Sequence of chain 1.B:
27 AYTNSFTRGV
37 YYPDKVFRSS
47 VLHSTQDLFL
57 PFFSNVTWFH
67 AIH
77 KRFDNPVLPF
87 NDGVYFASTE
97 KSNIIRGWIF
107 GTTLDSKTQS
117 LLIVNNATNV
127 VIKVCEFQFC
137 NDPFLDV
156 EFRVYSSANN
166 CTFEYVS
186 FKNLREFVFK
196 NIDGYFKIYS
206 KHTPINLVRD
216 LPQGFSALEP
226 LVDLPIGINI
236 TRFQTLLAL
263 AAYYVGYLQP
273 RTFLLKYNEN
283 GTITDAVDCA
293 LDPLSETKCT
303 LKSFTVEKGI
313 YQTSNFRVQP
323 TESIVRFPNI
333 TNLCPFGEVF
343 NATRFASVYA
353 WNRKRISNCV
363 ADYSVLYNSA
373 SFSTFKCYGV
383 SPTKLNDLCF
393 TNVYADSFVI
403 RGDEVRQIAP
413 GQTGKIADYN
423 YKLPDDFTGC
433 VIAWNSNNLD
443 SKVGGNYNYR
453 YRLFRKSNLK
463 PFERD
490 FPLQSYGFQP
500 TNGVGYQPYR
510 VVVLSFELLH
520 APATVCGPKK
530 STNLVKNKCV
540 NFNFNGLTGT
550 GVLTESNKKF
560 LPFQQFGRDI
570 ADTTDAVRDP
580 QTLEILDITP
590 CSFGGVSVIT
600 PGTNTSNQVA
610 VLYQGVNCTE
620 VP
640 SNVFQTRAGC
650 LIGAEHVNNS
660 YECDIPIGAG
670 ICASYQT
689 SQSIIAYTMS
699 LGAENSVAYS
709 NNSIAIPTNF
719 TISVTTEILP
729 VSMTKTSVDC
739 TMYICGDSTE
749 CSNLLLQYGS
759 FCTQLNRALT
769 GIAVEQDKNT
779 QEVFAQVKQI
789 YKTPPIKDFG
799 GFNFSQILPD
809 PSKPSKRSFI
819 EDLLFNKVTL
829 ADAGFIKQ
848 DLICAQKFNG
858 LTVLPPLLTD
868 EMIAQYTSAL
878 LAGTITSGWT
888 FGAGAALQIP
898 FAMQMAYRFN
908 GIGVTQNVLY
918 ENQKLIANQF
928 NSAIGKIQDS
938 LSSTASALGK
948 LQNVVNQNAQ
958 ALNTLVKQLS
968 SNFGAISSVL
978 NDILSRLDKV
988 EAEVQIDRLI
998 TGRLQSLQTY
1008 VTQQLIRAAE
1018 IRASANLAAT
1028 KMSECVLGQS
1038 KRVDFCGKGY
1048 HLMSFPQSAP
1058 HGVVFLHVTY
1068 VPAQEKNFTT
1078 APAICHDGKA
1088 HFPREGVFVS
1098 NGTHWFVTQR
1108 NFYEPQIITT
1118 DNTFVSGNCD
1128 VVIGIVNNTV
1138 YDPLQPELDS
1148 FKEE

The small molecule below binds the protein below.
Small molecule (SMILES): CC(=O)N[C@@H]1[C@@H](O)[C@H](O)[C@@H](CO)O[C@H]1O

Binding-site contacts:
Ligand atom C1 contacts residue GLU132 of chain 1.B at 3.9 Å.
Ligand atom C5 contacts residue ASN165 of chain 1.B at 3.7 Å.
Ligand atom C7 contacts residue GLU132 of chain 1.B at 3.2 Å.
Ligand atom N2 contacts residue ASN165 of chain 1.B at 2.9 Å (h-bond).
Ligand atom C8 contacts residue GLU132 of chain 1.B at 4.1 Å.
Ligand atom C2 contacts residue GLU132 of chain 1.B at 4.1 Å.
Ligand atom O7 contacts residue ASN165 of chain 1.B at 4.3 Å.
Ligand atom C3 contacts residue ASN165 of chain 1.B at 3.8 Å.
Ligand atom O7 contacts residue GLU132 of chain 1.B at 3.0 Å (salt-bridge).
Ligand atom C7 contacts residue ASN165 of chain 1.B at 3.4 Å.
Ligand atom O5 contacts residue ASN165 of chain 1.B at 2.4 Å (h-bond).
Ligand atom C6 contacts residue ASN165 of chain 1.B at 4.4 Å.
Ligand atom C2 contacts residue ASN165 of chain 1.B at 2.5 Å.
Ligand atom N2 contacts residue GLU132 of chain 1.B at 3.2 Å (salt-bridge).
Ligand atom C4 contacts residue ASN165 of chain 1.B at 4.2 Å.
Ligand atom C1 contacts residue ASN165 of chain 1.B at 1.4 Å.
Ligand atom C8 contacts residue ASN165 of chain 1.B at 3.6 Å.
Ligand atom C1 contacts residue ASN164 of chain 1.B at 3.9 Å.